This protein binds this small molecule.
Small molecule (SMILES): Nc1nc(=O)c2ncn([C@@H]3O[C@@H]4COP(=O)(O)O[C@H]5[C@@H](O)[C@H](n6cnc7c(N)ncnc76)O[C@@H]5COP(=O)(O)O[C@@H]3[C@@H]4O)c2[nH]1

Binding-site contacts:
Ligand atom O23 contacts residue ARG143 of chain 1.A at 3.6 Å.
Ligand atom N1 contacts residue ARG217 of chain 1.A at 3.5 Å (salt-bridge).
Ligand atom O19 contacts residue SER275 of chain 1.A at 2.9 Å (h-bond).
Ligand atom O30 contacts residue LYS203 of chain 1.A at 2.8 Å (salt-bridge).
Ligand atom O44 contacts residue SER275 of chain 1.A at 3.4 Å.
Ligand atom C37 contacts residue PRO147 of chain 1.A at 3.7 Å (hydrophobic).
Ligand atom O23 contacts residue LYS142 of chain 1.A at 3.6 Å.
Ligand atom C2 contacts residue TYR277 of chain 1.A at 3.2 Å (hydrophobic).
Ligand atom N9 contacts residue TYR277 of chain 1.A at 3.5 Å.
Ligand atom C40 contacts residue ASP160 of chain 1.A at 3.6 Å.
Ligand atom O31 contacts residue SER146 of chain 1.A at 3.0 Å.
Ligand atom O4' contacts residue TYR277 of chain 1.A at 3.6 Å.
Ligand atom C5 contacts residue ARG217 of chain 1.A at 3.4 Å.
Ligand atom C38 contacts residue ARG217 of chain 1.A at 3.3 Å.
Ligand atom N3 contacts residue TYR277 of chain 1.A at 3.4 Å.
Ligand atom N41 contacts residue ASP68 of chain 1.A at 3.0 Å (salt-bridge).
Ligand atom C37 contacts residue ARG217 of chain 1.A at 3.2 Å.
Ligand atom P27 contacts residue LYS203 of chain 1.A at 3.4 Å.
Ligand atom N35 contacts residue ARG217 of chain 1.A at 2.7 Å (salt-bridge).
Ligand atom N7 contacts residue TYR277 of chain 1.A at 3.8 Å.
Ligand atom C4 contacts residue TYR277 of chain 1.A at 3.4 Å (hydrophobic).
Ligand atom C1' contacts residue TYR277 of chain 1.A at 3.8 Å (hydrophobic).
Ligand atom C32 contacts residue SER146 of chain 1.A at 3.6 Å.
Ligand atom C25 contacts residue LYS203 of chain 1.A at 3.7 Å.
Ligand atom C6 contacts residue ARG217 of chain 1.A at 3.5 Å.
Ligand atom C4 contacts residue ARG217 of chain 1.A at 3.5 Å.
Ligand atom C5 contacts residue TYR277 of chain 1.A at 3.7 Å (hydrophobic).
Ligand atom N42 contacts residue SER146 of chain 1.A at 3.8 Å.
Ligand atom O43 contacts residue ARG217 of chain 1.A at 2.6 Å (salt-bridge).
Ligand atom O29 contacts residue LYS203 of chain 1.A at 2.9 Å.
Ligand atom N42 contacts residue ASP160 of chain 1.A at 3.5 Å (salt-bridge).
Ligand atom N3 contacts residue ARG217 of chain 1.A at 3.7 Å.
Ligand atom N41 contacts residue ASP160 of chain 1.A at 2.7 Å (salt-bridge).
Ligand atom C6 contacts residue TYR277 of chain 1.A at 3.6 Å (hydrophobic).
Ligand atom C2 contacts residue ARG217 of chain 1.A at 3.6 Å.
Ligand atom N35 contacts residue PRO147 of chain 1.A at 3.7 Å.
Ligand atom C8 contacts residue TYR277 of chain 1.A at 3.7 Å (hydrophobic).
Ligand atom C25 contacts residue GLY144 of chain 1.A at 3.8 Å.
Ligand atom P18 contacts residue SER275 of chain 1.A at 3.6 Å.
Ligand atom N1 contacts residue TYR277 of chain 1.A at 3.3 Å (h-bond).

Sequence of chain 1.A:
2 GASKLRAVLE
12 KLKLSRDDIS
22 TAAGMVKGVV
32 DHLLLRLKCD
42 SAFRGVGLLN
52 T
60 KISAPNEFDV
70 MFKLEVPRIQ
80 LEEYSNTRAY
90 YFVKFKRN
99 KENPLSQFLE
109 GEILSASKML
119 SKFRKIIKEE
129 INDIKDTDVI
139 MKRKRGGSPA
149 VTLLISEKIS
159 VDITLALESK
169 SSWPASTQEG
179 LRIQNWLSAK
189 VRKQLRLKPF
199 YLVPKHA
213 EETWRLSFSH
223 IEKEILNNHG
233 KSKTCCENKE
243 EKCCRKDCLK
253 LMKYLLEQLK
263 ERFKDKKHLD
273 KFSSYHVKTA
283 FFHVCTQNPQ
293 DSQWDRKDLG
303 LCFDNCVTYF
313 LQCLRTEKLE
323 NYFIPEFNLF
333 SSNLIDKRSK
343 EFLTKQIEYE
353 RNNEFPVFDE